Binding-site contacts:
Ligand atom C3 contacts residue RN81 of chain 2.G at 0.2 Å.
Ligand atom N23 contacts residue RN81 of chain 2.G at 0.7 Å (h-bond).
Ligand atom C12 contacts residue RN81 of chain 2.G at 0.2 Å.
Ligand atom C2 contacts residue RN81 of chain 2.G at 0.8 Å.
Ligand atom C10 contacts residue RN81 of chain 2.G at 0.5 Å.
Ligand atom C15 contacts residue RN81 of chain 2.G at 0.5 Å.
Ligand atom O26 contacts residue MET108 of chain 2.B at 3.2 Å.
Ligand atom O27 contacts residue RN81 of chain 2.G at 0.4 Å (h-bond).
Ligand atom C6 contacts residue RN81 of chain 2.G at 0.2 Å.
Ligand atom O28 contacts residue RN81 of chain 2.G at 0.4 Å (h-bond).
Ligand atom C8 contacts residue RN81 of chain 2.G at 0.9 Å.
Ligand atom C19 contacts residue RN81 of chain 2.G at 0.3 Å.
Ligand atom O27 contacts residue SER109 of chain 1.B at 2.7 Å (h-bond).
Ligand atom C17 contacts residue RN81 of chain 2.G at 0.3 Å.
Ligand atom C4 contacts residue RN81 of chain 2.G at 0.2 Å.
Ligand atom C13 contacts residue RN81 of chain 2.G at 0.6 Å.
Ligand atom C7 contacts residue RN81 of chain 2.G at 0.8 Å.
Ligand atom C22 contacts residue RN81 of chain 2.G at 0.2 Å.
Ligand atom O28 contacts residue SER109 of chain 2.B at 2.6 Å (h-bond).
Ligand atom C20 contacts residue RN81 of chain 2.G at 0.3 Å.
Ligand atom S30 contacts residue RN81 of chain 2.G at 0.6 Å (h-bond).
Ligand atom O25 contacts residue RN81 of chain 2.G at 0.5 Å (h-bond).
Ligand atom O26 contacts residue RN81 of chain 2.G at 0.5 Å (h-bond).
Ligand atom S29 contacts residue RN81 of chain 2.G at 0.6 Å (h-bond).
Ligand atom C13 contacts residue PRO106 of chain 1.B at 3.2 Å (hydrophobic).
Ligand atom S30 contacts residue SER218 of chain 1.B at 3.2 Å (h-bond).
Ligand atom N23 contacts residue PRO106 of chain 2.B at 3.2 Å.
Ligand atom C18 contacts residue RN81 of chain 2.G at 0.3 Å.
Ligand atom C8 contacts residue ASN243 of chain 2.B at 3.3 Å.
Ligand atom C2 contacts residue PRO106 of chain 2.B at 3.2 Å (hydrophobic).
Ligand atom O26 contacts residue SER109 of chain 2.B at 3.3 Å (h-bond).
Ligand atom C9 contacts residue RN81 of chain 2.G at 0.5 Å.
Ligand atom C14 contacts residue RN81 of chain 2.G at 0.6 Å.
Ligand atom C1 contacts residue RN81 of chain 2.G at 1.0 Å.
Ligand atom C11 contacts residue RN81 of chain 2.G at 0.2 Å.
Ligand atom C16 contacts residue RN81 of chain 2.G at 0.5 Å.
Ligand atom C1 contacts residue PRO106 of chain 1.B at 3.0 Å (hydrophobic).
Ligand atom C21 contacts residue RN81 of chain 2.G at 0.2 Å.
Ligand atom C5 contacts residue RN81 of chain 2.G at 0.2 Å.
Ligand atom N24 contacts residue RN81 of chain 2.G at 0.7 Å (h-bond).

Sequence of chain 2.B:
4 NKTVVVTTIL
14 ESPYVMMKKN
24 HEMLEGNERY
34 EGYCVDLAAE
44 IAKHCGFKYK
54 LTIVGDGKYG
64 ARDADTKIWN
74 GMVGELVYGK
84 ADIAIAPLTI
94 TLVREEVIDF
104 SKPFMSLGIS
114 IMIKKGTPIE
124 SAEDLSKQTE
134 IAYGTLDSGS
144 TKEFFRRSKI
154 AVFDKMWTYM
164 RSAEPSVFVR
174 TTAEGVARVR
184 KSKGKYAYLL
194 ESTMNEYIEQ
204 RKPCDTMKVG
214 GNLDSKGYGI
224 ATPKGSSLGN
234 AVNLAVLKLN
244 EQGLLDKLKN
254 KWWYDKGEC

The protein below binds the small molecule below.
Small molecule (SMILES): CCc1sc(C(=O)O)c(-c2ccc(-c3c(C(=O)O)sc(CC)c3C#N)cc2)c1C#N

Sequence of chain 1.B:
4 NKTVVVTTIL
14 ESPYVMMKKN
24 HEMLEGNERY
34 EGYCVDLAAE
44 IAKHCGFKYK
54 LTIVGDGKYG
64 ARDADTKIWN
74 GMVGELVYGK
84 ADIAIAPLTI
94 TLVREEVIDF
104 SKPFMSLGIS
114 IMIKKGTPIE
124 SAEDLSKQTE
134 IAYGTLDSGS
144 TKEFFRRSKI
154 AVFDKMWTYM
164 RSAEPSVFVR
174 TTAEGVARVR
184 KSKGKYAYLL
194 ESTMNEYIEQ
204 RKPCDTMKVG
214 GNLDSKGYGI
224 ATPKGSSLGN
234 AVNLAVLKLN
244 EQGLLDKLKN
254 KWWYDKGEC